Binding-site contacts:
Ligand atom OAI contacts residue TYR61 of chain 1.I at 3.5 Å.
Ligand atom CD2 contacts residue ARG18 of chain 1.I at 3.5 Å.
Ligand atom C contacts residue TYR61 of chain 1.I at 3.6 Å (hydrophobic).
Ligand atom SBC contacts residue TYR47 of chain 1.I at 3.8 Å.
Ligand atom CAC contacts residue TYR47 of chain 1.I at 3.5 Å (hydrophobic).
Ligand atom CBK contacts residue TYR47 of chain 1.I at 3.8 Å (hydrophobic).
Ligand atom NBB contacts residue TYR61 of chain 1.I at 3.8 Å.
Ligand atom CE2 contacts residue ARG18 of chain 1.I at 3.5 Å.
Ligand atom CAX contacts residue TRP37 of chain 1.I at 3.7 Å (hydrophobic).
Ligand atom CAW contacts residue HIS59 of chain 1.I at 3.4 Å.
Ligand atom OAG contacts residue TYR47 of chain 1.I at 2.6 Å (h-bond).
Ligand atom CAT contacts residue ARG56 of chain 1.I at 3.8 Å.
Ligand atom CG contacts residue ARG18 of chain 1.I at 3.8 Å.
Ligand atom O contacts residue PHE40 of chain 1.I at 3.6 Å.
Ligand atom NAZ contacts residue HIS59 of chain 1.I at 3.0 Å (h-bond).
Ligand atom O contacts residue HIS64 of chain 1.I at 3.3 Å.
Ligand atom CAW contacts residue TRP66 of chain 1.I at 3.5 Å (hydrophobic).
Ligand atom CB contacts residue ASN16 of chain 1.I at 3.8 Å.
Ligand atom CAC contacts residue TRP37 of chain 1.I at 3.6 Å (hydrophobic).
Ligand atom CBM contacts residue TRP66 of chain 1.I at 3.5 Å (hydrophobic).
Ligand atom CBM contacts residue HIS64 of chain 1.I at 3.7 Å.
Ligand atom CBM contacts residue SER60 of chain 1.I at 3.8 Å.
Ligand atom NAY contacts residue PRO48 of chain 1.I at 3.7 Å.
Ligand atom NAY contacts residue ARG56 of chain 1.I at 3.2 Å (salt-bridge).
Ligand atom CBO contacts residue HIS59 of chain 1.I at 3.3 Å.
Ligand atom CBL contacts residue ILE58 of chain 1.I at 3.8 Å (hydrophobic).
Ligand atom CAS contacts residue TYR47 of chain 1.I at 3.8 Å (hydrophobic).
Ligand atom CD1 contacts residue TYR61 of chain 1.I at 3.6 Å (hydrophobic).
Ligand atom OAJ contacts residue HIS64 of chain 1.I at 2.7 Å (h-bond).
Ligand atom CAS contacts residue ILE58 of chain 1.I at 3.5 Å (hydrophobic).
Ligand atom CBG contacts residue TYR61 of chain 1.I at 3.7 Å (hydrophobic).
Ligand atom CBE contacts residue TYR47 of chain 1.I at 3.5 Å (hydrophobic).
Ligand atom CBE contacts residue HIS59 of chain 1.I at 3.6 Å.
Ligand atom O contacts residue TYR61 of chain 1.I at 3.7 Å.
Ligand atom CAT contacts residue PRO48 of chain 1.I at 3.0 Å (hydrophobic).
Ligand atom CAQ contacts residue HIS59 of chain 1.I at 3.6 Å.
Ligand atom NBQ contacts residue TYR47 of chain 1.I at 3.7 Å.
Ligand atom OAJ contacts residue SER60 of chain 1.I at 2.8 Å (h-bond).
Ligand atom CAX contacts residue TYR47 of chain 1.I at 3.4 Å (hydrophobic).
Ligand atom CAW contacts residue TYR47 of chain 1.I at 3.7 Å (hydrophobic).

Sequence of chain 1.I:
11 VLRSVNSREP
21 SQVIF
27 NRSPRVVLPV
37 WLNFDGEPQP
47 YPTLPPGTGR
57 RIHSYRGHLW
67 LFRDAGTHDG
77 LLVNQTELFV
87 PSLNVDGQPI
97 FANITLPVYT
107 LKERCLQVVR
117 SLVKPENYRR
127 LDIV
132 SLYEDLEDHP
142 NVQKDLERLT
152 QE

This protein binds this small molecule.
Small molecule (SMILES): CC(=O)N[C@@H](Cc1ccccc1)C(=O)N[C@H](C(=O)N1C[C@H](O)C[C@H]1C(=O)NCc1ccc(-c2scnc2C)cc1)C(C)(C)C